A protein and the small-molecule ligand that binds it are described below.
Small molecule (SMILES): CC(=O)N[C@@H]1[C@@H](O)[C@H](O)[C@@H](CO)O[C@H]1O

Binding-site contacts:
Ligand atom N2 contacts residue THR1100 of chain 1.B at 4.4 Å.
Ligand atom O6 contacts residue PHE1103 of chain 1.B at 3.9 Å.
Ligand atom O5 contacts residue PHE1103 of chain 1.B at 3.9 Å.
Ligand atom C3 contacts residue HIS1101 of chain 1.B at 4.4 Å.
Ligand atom C5 contacts residue ASN1098 of chain 1.B at 3.7 Å.
Ligand atom O5 contacts residue ASN1098 of chain 1.B at 2.4 Å (h-bond).
Ligand atom C6 contacts residue PHE1103 of chain 1.B at 3.8 Å (hydrophobic).
Ligand atom C5 contacts residue PHE1103 of chain 1.B at 4.4 Å (hydrophobic).
Ligand atom C7 contacts residue ASN1098 of chain 1.B at 3.1 Å.
Ligand atom C1 contacts residue ASN1098 of chain 1.B at 1.4 Å.
Ligand atom O5 contacts residue HIS1101 of chain 1.B at 4.1 Å.
Ligand atom C4 contacts residue HIS1101 of chain 1.B at 4.5 Å.
Ligand atom C2 contacts residue ASN1098 of chain 1.B at 2.4 Å.
Ligand atom C3 contacts residue ASN1098 of chain 1.B at 3.7 Å.
Ligand atom C5 contacts residue HIS1101 of chain 1.B at 3.6 Å.
Ligand atom O4 contacts residue HIS1101 of chain 1.B at 4.4 Å.
Ligand atom C1 contacts residue HIS1101 of chain 1.B at 4.0 Å.
Ligand atom C6 contacts residue HIS1101 of chain 1.B at 4.4 Å.
Ligand atom O7 contacts residue ASN1098 of chain 1.B at 3.0 Å (h-bond).
Ligand atom O6 contacts residue HIS1101 of chain 1.B at 4.0 Å.
Ligand atom C8 contacts residue ASN1098 of chain 1.B at 3.4 Å.
Ligand atom N2 contacts residue ASN1098 of chain 1.B at 2.8 Å (h-bond).
Ligand atom C4 contacts residue ASN1098 of chain 1.B at 4.2 Å.

Sequence of chain 1.B:
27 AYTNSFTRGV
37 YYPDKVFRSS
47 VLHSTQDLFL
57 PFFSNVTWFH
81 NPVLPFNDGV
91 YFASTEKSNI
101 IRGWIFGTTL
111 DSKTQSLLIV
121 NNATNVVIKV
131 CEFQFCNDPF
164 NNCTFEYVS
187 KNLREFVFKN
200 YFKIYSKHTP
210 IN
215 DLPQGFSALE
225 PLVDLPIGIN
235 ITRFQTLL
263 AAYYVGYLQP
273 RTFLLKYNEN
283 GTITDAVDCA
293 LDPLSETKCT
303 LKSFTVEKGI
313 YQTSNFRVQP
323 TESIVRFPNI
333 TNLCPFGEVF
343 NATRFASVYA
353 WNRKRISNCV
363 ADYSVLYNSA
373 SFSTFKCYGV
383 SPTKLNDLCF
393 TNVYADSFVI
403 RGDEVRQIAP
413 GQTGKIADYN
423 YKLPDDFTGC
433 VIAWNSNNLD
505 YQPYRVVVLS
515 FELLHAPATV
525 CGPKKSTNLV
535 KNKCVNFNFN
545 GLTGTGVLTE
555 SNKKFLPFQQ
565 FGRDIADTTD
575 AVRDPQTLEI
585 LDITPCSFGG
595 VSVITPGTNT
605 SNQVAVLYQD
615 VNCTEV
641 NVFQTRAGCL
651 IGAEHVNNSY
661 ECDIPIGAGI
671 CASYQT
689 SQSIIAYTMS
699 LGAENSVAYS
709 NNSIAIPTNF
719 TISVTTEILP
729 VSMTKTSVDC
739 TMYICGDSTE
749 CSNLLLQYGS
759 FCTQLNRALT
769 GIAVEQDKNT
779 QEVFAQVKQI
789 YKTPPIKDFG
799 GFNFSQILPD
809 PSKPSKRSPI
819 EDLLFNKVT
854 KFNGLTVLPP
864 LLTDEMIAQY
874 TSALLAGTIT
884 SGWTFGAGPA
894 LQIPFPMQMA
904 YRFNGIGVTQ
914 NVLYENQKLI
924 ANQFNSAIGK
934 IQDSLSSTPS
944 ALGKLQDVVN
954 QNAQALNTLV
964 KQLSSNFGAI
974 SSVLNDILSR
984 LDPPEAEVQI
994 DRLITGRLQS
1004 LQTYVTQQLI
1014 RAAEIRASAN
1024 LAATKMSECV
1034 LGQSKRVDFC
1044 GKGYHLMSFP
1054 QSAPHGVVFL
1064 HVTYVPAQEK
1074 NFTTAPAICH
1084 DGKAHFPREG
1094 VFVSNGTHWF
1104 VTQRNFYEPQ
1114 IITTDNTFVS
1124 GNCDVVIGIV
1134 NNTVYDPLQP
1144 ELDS